This protein binds this small molecule.
Small molecule (SMILES): CC(=O)N[C@H]1[C@H](O[C@H]2[C@H](O)[C@@H](NC(C)=O)CO[C@@H]2CO)O[C@H](CO)[C@@H](O[C@@H]2O[C@H](CO[C@H]3O[C@H](CO)[C@@H](O)[C@H](O)[C@@H]3O)[C@@H](O)[C@H](O[C@H]3O[C@H](CO)[C@@H](O)[C@H](O)[C@@H]3O[C@H]3O[C@H](CO)[C@@H](O)[C@H](O)[C@@H]3O)[C@@H]2O)[C@@H]1O

Sequence of chain 1.F:
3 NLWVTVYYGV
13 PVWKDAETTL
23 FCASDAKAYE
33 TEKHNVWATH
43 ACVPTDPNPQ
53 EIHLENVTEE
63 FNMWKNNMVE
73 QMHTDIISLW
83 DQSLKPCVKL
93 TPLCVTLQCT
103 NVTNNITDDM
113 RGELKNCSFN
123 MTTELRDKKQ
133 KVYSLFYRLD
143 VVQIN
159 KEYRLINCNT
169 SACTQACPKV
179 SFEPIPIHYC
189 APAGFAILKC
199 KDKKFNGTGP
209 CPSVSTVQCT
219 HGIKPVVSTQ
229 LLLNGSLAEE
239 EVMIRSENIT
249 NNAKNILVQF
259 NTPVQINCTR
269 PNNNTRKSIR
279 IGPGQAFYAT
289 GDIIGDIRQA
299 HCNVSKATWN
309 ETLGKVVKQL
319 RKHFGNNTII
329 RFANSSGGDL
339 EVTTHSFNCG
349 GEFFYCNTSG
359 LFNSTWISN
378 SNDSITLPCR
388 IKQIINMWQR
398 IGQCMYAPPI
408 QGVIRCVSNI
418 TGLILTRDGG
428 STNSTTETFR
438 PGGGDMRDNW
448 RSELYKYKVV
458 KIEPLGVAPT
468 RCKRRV

Binding-site contacts:
Ligand atom C3 contacts residue GLN408 of chain 1.F at 3.9 Å.
Ligand atom O4 contacts residue GLN408 of chain 1.F at 2.9 Å (h-bond).
Ligand atom O6 contacts residue GLU181 of chain 1.F at 3.8 Å.
Ligand atom C4 contacts residue ASN232 of chain 1.F at 4.2 Å.
Ligand atom C5 contacts residue SER415 of chain 1.F at 3.4 Å.
Ligand atom C5 contacts residue GLU181 of chain 1.F at 3.2 Å.
Ligand atom N2 contacts residue ASN232 of chain 1.F at 3.0 Å (h-bond).
Ligand atom C1 contacts residue GLU181 of chain 1.F at 3.5 Å.
Ligand atom O5 contacts residue SER415 of chain 1.F at 3.7 Å.
Ligand atom C4 contacts residue GLN408 of chain 1.F at 3.6 Å.
Ligand atom C2 contacts residue SER415 of chain 1.F at 3.7 Å.
Ligand atom O6 contacts residue SER179 of chain 1.F at 3.5 Å.
Ligand atom O3 contacts residue GLN408 of chain 1.F at 3.0 Å (h-bond).
Ligand atom O4 contacts residue LYS35 of chain 1.F at 3.8 Å.
Ligand atom O7 contacts residue LEU231 of chain 1.F at 3.9 Å.
Ligand atom C6 contacts residue GLU181 of chain 1.F at 3.5 Å.
Ligand atom C7 contacts residue SER415 of chain 1.F at 3.9 Å.
Ligand atom O4 contacts residue GLU181 of chain 1.F at 2.6 Å (salt-bridge).
Ligand atom C3 contacts residue GLU181 of chain 1.F at 4.1 Å.
Ligand atom O5 contacts residue ASN232 of chain 1.F at 2.2 Å (h-bond).
Ligand atom C8 contacts residue SER415 of chain 1.F at 3.3 Å.
Ligand atom O6 contacts residue ARG412 of chain 1.F at 3.8 Å.
Ligand atom C6 contacts residue VAL414 of chain 1.F at 3.7 Å (hydrophobic).
Ligand atom O4 contacts residue VAL414 of chain 1.F at 3.8 Å.
Ligand atom C8 contacts residue CYS413 of chain 1.F at 3.9 Å (hydrophobic).
Ligand atom C4 contacts residue GLU181 of chain 1.F at 3.4 Å.
Ligand atom C2 contacts residue GLU181 of chain 1.F at 3.9 Å.
Ligand atom C5 contacts residue VAL414 of chain 1.F at 3.4 Å (hydrophobic).
Ligand atom C1 contacts residue ASN232 of chain 1.F at 1.4 Å.
Ligand atom C7 contacts residue ASN232 of chain 1.F at 3.7 Å.
Ligand atom C3 contacts residue SER415 of chain 1.F at 3.4 Å.
Ligand atom O5 contacts residue CYS413 of chain 1.F at 3.6 Å.
Ligand atom C5 contacts residue ASN232 of chain 1.F at 3.5 Å.
Ligand atom C6 contacts residue GLY348 of chain 1.F at 3.8 Å.
Ligand atom O7 contacts residue VAL224 of chain 1.F at 3.5 Å.
Ligand atom C1 contacts residue SER415 of chain 1.F at 3.2 Å.
Ligand atom C4 contacts residue SER415 of chain 1.F at 3.9 Å.
Ligand atom C2 contacts residue ASN232 of chain 1.F at 2.5 Å.
Ligand atom C6 contacts residue SER179 of chain 1.F at 3.9 Å.
Ligand atom C3 contacts residue ASN232 of chain 1.F at 3.8 Å.